This protein binds this small molecule.
Small molecule (SMILES): CC(=O)N[C@H]1[C@H](O[C@H]2[C@H](O)[C@@H](NC(C)=O)CO[C@@H]2CO)O[C@H](CO)[C@@H](O)[C@@H]1O

Sequence of chain 1.C:
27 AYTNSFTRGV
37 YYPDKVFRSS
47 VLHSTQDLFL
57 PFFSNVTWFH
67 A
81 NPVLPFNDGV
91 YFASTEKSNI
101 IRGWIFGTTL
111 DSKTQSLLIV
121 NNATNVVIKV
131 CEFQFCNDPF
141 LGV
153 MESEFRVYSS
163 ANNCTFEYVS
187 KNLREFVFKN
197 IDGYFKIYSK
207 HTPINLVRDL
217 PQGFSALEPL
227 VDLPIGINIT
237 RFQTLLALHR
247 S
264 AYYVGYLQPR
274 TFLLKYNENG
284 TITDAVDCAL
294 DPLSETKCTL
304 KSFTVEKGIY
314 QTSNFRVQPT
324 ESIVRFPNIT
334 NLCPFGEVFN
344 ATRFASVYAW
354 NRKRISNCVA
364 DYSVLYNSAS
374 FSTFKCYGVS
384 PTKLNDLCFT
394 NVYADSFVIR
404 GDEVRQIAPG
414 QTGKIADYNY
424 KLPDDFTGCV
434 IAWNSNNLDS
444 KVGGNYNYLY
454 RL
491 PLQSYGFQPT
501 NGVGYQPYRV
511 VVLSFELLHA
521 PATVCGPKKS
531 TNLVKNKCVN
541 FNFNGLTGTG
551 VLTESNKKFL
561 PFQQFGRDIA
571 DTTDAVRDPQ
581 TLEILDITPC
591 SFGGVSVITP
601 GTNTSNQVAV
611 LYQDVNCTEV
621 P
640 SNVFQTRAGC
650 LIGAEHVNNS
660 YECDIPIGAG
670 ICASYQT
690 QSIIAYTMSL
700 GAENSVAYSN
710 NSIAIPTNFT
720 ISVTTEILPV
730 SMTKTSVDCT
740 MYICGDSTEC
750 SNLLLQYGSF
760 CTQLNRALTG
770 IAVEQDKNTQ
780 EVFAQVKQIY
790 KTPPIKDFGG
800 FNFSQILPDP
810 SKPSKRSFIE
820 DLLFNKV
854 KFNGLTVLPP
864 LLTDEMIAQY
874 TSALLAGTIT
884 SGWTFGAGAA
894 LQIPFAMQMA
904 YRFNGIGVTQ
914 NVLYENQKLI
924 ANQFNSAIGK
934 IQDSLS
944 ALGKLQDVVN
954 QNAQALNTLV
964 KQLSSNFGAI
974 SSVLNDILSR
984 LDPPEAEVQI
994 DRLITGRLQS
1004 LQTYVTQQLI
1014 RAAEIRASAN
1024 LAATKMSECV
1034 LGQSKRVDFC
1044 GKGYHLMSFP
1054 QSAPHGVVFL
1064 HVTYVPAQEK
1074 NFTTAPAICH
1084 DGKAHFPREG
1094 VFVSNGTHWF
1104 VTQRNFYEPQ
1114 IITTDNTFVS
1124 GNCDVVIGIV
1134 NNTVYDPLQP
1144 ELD

Binding-site contacts:
Ligand atom C2 contacts residue ASN717 of chain 1.C at 2.5 Å.
Ligand atom N2 contacts residue LEU922 of chain 1.C at 4.3 Å.
Ligand atom O4 contacts residue LEU922 of chain 1.C at 3.9 Å.
Ligand atom O6 contacts residue GLN926 of chain 1.C at 3.2 Å (h-bond).
Ligand atom C8 contacts residue ASN925 of chain 1.C at 4.0 Å.
Ligand atom O6 contacts residue LEU922 of chain 1.C at 4.1 Å.
Ligand atom C5 contacts residue LEU922 of chain 1.C at 4.0 Å (hydrophobic).
Ligand atom C1 contacts residue GLN1071 of chain 1.C at 4.4 Å.
Ligand atom C6 contacts residue GLN926 of chain 1.C at 4.3 Å.
Ligand atom C8 contacts residue LEU922 of chain 1.C at 3.6 Å (hydrophobic).
Ligand atom C4 contacts residue LEU922 of chain 1.C at 4.5 Å (hydrophobic).
Ligand atom C7 contacts residue ASN717 of chain 1.C at 3.5 Å.
Ligand atom O7 contacts residue ASN717 of chain 1.C at 3.6 Å (h-bond).
Ligand atom O5 contacts residue GLN1071 of chain 1.C at 4.1 Å.
Ligand atom O5 contacts residue ASN717 of chain 1.C at 2.3 Å (h-bond).
Ligand atom O7 contacts residue GLN1071 of chain 1.C at 3.7 Å.
Ligand atom C1 contacts residue ASN717 of chain 1.C at 1.4 Å.
Ligand atom N2 contacts residue ASN717 of chain 1.C at 3.0 Å (h-bond).
Ligand atom C4 contacts residue ASN717 of chain 1.C at 4.2 Å.
Ligand atom C5 contacts residue ASN717 of chain 1.C at 3.6 Å.
Ligand atom C7 contacts residue LEU922 of chain 1.C at 3.6 Å (hydrophobic).
Ligand atom O7 contacts residue LEU922 of chain 1.C at 3.7 Å.
Ligand atom C3 contacts residue ASN717 of chain 1.C at 3.8 Å.